A protein and the small-molecule ligand that binds it are described below.
Small molecule (SMILES): CC(=O)N[C@H]1[C@H](O[C@H]2[C@H](O)[C@@H](NC(C)=O)CO[C@@H]2CO)O[C@H](CO)[C@@H](O)[C@@H]1O

Sequence of chain 1.A:
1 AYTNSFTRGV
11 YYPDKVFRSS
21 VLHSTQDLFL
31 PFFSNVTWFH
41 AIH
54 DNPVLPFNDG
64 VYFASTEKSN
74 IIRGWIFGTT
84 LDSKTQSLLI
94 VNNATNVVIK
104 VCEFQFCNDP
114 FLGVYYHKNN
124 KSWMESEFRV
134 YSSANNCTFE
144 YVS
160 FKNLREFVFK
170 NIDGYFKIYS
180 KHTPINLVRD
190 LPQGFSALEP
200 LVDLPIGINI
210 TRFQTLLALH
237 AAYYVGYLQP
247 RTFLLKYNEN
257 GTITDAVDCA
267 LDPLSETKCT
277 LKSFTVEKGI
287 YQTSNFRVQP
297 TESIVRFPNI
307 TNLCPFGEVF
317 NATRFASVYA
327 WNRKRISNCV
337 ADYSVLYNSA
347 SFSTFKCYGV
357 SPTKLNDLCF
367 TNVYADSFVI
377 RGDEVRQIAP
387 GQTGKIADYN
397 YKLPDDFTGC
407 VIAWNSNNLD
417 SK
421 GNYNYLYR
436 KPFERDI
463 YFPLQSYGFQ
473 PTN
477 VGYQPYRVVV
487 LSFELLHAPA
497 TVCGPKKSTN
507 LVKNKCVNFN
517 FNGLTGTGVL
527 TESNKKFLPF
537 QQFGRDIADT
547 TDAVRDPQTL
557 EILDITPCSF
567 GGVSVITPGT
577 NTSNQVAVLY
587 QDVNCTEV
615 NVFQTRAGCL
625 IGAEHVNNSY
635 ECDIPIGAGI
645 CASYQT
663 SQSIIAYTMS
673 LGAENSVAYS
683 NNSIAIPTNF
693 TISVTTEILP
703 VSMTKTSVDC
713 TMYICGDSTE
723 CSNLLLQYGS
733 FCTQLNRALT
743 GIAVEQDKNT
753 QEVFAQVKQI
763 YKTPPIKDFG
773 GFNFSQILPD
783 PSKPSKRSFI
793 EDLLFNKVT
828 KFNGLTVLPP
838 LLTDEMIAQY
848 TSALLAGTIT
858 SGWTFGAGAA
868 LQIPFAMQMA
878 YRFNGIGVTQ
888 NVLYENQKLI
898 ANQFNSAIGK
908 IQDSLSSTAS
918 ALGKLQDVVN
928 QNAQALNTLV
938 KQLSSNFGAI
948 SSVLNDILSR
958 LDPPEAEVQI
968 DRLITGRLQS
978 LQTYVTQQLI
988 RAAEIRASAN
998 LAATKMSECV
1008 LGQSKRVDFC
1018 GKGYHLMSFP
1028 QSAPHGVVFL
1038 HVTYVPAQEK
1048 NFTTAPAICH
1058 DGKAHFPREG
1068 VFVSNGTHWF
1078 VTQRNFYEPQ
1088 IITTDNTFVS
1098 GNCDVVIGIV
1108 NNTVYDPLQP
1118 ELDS

Binding-site contacts:
Ligand atom C2 contacts residue THR1074 of chain 1.A at 3.5 Å.
Ligand atom C1 contacts residue THR1074 of chain 1.A at 3.5 Å.
Ligand atom O7 contacts residue ASN1072 of chain 1.A at 3.1 Å (h-bond).
Ligand atom C6 contacts residue PHE1077 of chain 1.A at 3.8 Å (hydrophobic).
Ligand atom C5 contacts residue ASN1072 of chain 1.A at 3.7 Å.
Ligand atom C5 contacts residue PHE1077 of chain 1.A at 4.0 Å (hydrophobic).
Ligand atom C3 contacts residue HIS1075 of chain 1.A at 3.9 Å.
Ligand atom C7 contacts residue ASN1072 of chain 1.A at 3.2 Å.
Ligand atom C3 contacts residue ASN1072 of chain 1.A at 3.8 Å.
Ligand atom O5 contacts residue PHE1077 of chain 1.A at 3.6 Å.
Ligand atom C4 contacts residue ASN1072 of chain 1.A at 4.2 Å.
Ligand atom N2 contacts residue ASN1072 of chain 1.A at 3.0 Å (h-bond).
Ligand atom C5 contacts residue HIS1075 of chain 1.A at 3.9 Å.
Ligand atom O6 contacts residue PHE1077 of chain 1.A at 4.5 Å.
Ligand atom N2 contacts residue THR1074 of chain 1.A at 3.0 Å (h-bond).
Ligand atom C3 contacts residue THR1074 of chain 1.A at 3.6 Å.
Ligand atom C7 contacts residue HIS1075 of chain 1.A at 3.9 Å.
Ligand atom C1 contacts residue ASN1072 of chain 1.A at 1.4 Å.
Ligand atom O4 contacts residue HIS1075 of chain 1.A at 3.9 Å.
Ligand atom C1 contacts residue HIS1075 of chain 1.A at 4.1 Å.
Ligand atom O7 contacts residue HIS1075 of chain 1.A at 3.3 Å (h-bond).
Ligand atom O3 contacts residue THR1074 of chain 1.A at 4.4 Å.
Ligand atom O5 contacts residue ASN1072 of chain 1.A at 2.3 Å (h-bond).
Ligand atom O5 contacts residue HIS1075 of chain 1.A at 4.4 Å.
Ligand atom C2 contacts residue ASN1072 of chain 1.A at 2.5 Å.
Ligand atom C8 contacts residue HIS1075 of chain 1.A at 4.1 Å.
Ligand atom C8 contacts residue THR1074 of chain 1.A at 3.9 Å.
Ligand atom C8 contacts residue ASN1072 of chain 1.A at 4.4 Å.
Ligand atom C1 contacts residue PHE1077 of chain 1.A at 4.4 Å (hydrophobic).
Ligand atom C4 contacts residue HIS1075 of chain 1.A at 4.2 Å.
Ligand atom C7 contacts residue THR1074 of chain 1.A at 3.9 Å.